Sequence of chain 1.B:
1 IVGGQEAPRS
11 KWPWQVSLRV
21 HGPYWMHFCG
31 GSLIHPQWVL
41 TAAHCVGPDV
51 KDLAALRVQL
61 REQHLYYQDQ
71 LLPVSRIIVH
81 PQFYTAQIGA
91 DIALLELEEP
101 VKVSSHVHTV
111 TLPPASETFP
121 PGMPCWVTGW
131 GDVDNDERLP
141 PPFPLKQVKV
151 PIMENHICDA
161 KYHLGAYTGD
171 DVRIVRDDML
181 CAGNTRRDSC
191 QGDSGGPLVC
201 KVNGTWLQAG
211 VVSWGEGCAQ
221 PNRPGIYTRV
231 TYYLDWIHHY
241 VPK

Binding-site contacts:
Ligand atom C11 contacts residue TRP214 of chain 1.D at 3.8 Å (hydrophobic).
Ligand atom N9 contacts residue GLY217 of chain 1.D at 3.4 Å (h-bond).
Ligand atom C8 contacts residue GLY217 of chain 1.D at 3.1 Å.
Ligand atom N9 contacts residue GLY225 of chain 1.D at 3.3 Å.
Ligand atom O17 contacts residue GLY217 of chain 1.D at 3.2 Å (h-bond).
Ligand atom O19 contacts residue GLU216 of chain 1.D at 3.4 Å.
Ligand atom C8 contacts residue ASP188 of chain 1.D at 3.5 Å.
Ligand atom N9 contacts residue ASP188 of chain 1.D at 3.2 Å (salt-bridge).
Ligand atom C11 contacts residue GLY215 of chain 1.D at 3.1 Å.
Ligand atom O19 contacts residue GLY215 of chain 1.D at 3.1 Å (h-bond).
Ligand atom C21 contacts residue GLN87 of chain 1.D at 3.5 Å.
Ligand atom C7 contacts residue VAL212 of chain 1.D at 3.8 Å (hydrophobic).
Ligand atom C27 contacts residue ILE174 of chain 1.D at 3.6 Å (hydrophobic).
Ligand atom C26 contacts residue GLU216 of chain 1.D at 3.8 Å.
Ligand atom C8 contacts residue SER189 of chain 1.D at 3.0 Å.
Ligand atom C28 contacts residue ILE174 of chain 1.D at 3.5 Å (hydrophobic).
Ligand atom C6 contacts residue SER189 of chain 1.D at 3.6 Å.
Ligand atom C26 contacts residue TYR162 of chain 1.D at 3.4 Å (hydrophobic).
Ligand atom N9 contacts residue TRP214 of chain 1.D at 3.7 Å.
Ligand atom F30 contacts residue TRP214 of chain 1.D at 3.7 Å.
Ligand atom C2 contacts residue SER194 of chain 1.D at 3.5 Å.
Ligand atom C18 contacts residue GLY215 of chain 1.D at 3.2 Å.
Ligand atom C12 contacts residue GLY215 of chain 1.D at 3.4 Å.
Ligand atom C16 contacts residue GLY215 of chain 1.D at 3.1 Å.
Ligand atom C3 contacts residue SER194 of chain 1.D at 3.5 Å.
Ligand atom C7 contacts residue SER189 of chain 1.D at 3.3 Å.
Ligand atom O17 contacts residue GLY215 of chain 1.D at 3.8 Å.
Ligand atom C25 contacts residue GLU216 of chain 1.D at 3.1 Å.
Ligand atom C23 contacts residue TRP214 of chain 1.D at 3.8 Å (hydrophobic).
Ligand atom C1 contacts residue TRP214 of chain 1.D at 3.7 Å (hydrophobic).
Ligand atom C2 contacts residue VAL212 of chain 1.D at 3.6 Å (hydrophobic).
Ligand atom C5 contacts residue GLY217 of chain 1.D at 3.3 Å.
Ligand atom C27 contacts residue TYR162 of chain 1.D at 3.2 Å (hydrophobic).
Ligand atom C16 contacts residue GLY217 of chain 1.D at 3.8 Å.
Ligand atom C26 contacts residue ASP49 of chain 1.B at 3.6 Å.
Ligand atom N13 contacts residue GLY215 of chain 1.D at 3.2 Å (h-bond).
Ligand atom C6 contacts residue GLY217 of chain 1.D at 3.7 Å.
Ligand atom O17 contacts residue GLU216 of chain 1.D at 3.8 Å.
Ligand atom F30 contacts residue TYR84 of chain 1.B at 3.2 Å.
Ligand atom C28 contacts residue TYR84 of chain 1.B at 3.6 Å (hydrophobic).

Sequence of chain 1.D:
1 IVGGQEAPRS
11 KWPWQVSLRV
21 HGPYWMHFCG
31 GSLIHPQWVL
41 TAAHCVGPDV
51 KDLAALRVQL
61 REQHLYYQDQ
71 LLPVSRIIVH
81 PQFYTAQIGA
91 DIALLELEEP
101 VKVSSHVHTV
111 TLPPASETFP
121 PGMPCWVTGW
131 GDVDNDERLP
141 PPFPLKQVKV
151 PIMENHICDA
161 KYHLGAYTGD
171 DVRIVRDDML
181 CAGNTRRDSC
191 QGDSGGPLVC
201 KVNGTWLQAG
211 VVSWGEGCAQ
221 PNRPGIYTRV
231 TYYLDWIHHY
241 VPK

This protein binds this small molecule.
Small molecule (SMILES): NCc1cccc(C2CCN(C(=O)c3ccc(C#Cc4ccccc4F)o3)CC2)c1